Sequence of chain 1.D:
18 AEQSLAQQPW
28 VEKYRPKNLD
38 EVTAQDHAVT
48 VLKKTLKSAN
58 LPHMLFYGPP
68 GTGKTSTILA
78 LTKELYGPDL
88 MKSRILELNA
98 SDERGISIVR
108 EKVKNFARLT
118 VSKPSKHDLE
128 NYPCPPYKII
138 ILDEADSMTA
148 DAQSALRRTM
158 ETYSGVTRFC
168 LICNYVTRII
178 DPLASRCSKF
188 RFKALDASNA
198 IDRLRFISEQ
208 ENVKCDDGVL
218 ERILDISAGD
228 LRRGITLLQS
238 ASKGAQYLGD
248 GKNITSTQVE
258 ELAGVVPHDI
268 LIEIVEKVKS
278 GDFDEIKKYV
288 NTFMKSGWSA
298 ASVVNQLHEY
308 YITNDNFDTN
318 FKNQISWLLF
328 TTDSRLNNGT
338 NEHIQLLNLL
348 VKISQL

Binding-site contacts:
Ligand atom S1G contacts residue PRO180 of chain 1.E at 3.6 Å.
Ligand atom O3G contacts residue PRO67 of chain 1.D at 3.5 Å.
Ligand atom O3G contacts residue ASN171 of chain 1.D at 2.7 Å (h-bond).
Ligand atom O2G contacts residue MG1 of chain 1.Q at 2.2 Å.
Ligand atom PG contacts residue ARG155 of chain 1.E at 3.4 Å.
Ligand atom O2' contacts residue VAL28 of chain 1.D at 3.2 Å (h-bond).
Ligand atom N6 contacts residue VAL39 of chain 1.D at 3.3 Å.
Ligand atom O2B contacts residue MG1 of chain 1.Q at 2.5 Å.
Ligand atom N1 contacts residue THR40 of chain 1.D at 3.5 Å.
Ligand atom O1B contacts residue GLY70 of chain 1.D at 3.3 Å (h-bond).
Ligand atom O2' contacts residue ILE232 of chain 1.D at 3.6 Å.
Ligand atom PA contacts residue ARG229 of chain 1.D at 3.3 Å.
Ligand atom O2G contacts residue ARG184 of chain 1.E at 3.6 Å.
Ligand atom O1B contacts residue THR69 of chain 1.D at 3.5 Å (h-bond).
Ligand atom O3' contacts residue ARG32 of chain 1.D at 3.1 Å.
Ligand atom N6 contacts residue THR69 of chain 1.D at 3.2 Å (h-bond).
Ligand atom O3G contacts residue LYS71 of chain 1.D at 2.8 Å (salt-bridge).
Ligand atom O2G contacts residue ARG155 of chain 1.E at 2.7 Å (salt-bridge).
Ligand atom N7 contacts residue THR69 of chain 1.D at 3.1 Å.
Ligand atom O3A contacts residue ARG229 of chain 1.D at 3.3 Å (salt-bridge).
Ligand atom O1A contacts residue GLY70 of chain 1.D at 3.6 Å.
Ligand atom O2' contacts residue TYR31 of chain 1.D at 3.4 Å (h-bond).
Ligand atom O3A contacts residue GLY70 of chain 1.D at 3.4 Å (h-bond).
Ligand atom O3A contacts residue GLY68 of chain 1.D at 3.5 Å.
Ligand atom O3B contacts residue GLY68 of chain 1.D at 2.9 Å (h-bond).
Ligand atom O1A contacts residue SER73 of chain 1.D at 2.9 Å (h-bond).
Ligand atom O2B contacts residue THR72 of chain 1.D at 3.4 Å (h-bond).
Ligand atom N6 contacts residue THR40 of chain 1.D at 3.6 Å.
Ligand atom C5' contacts residue ARG229 of chain 1.D at 3.3 Å.
Ligand atom N3 contacts residue LEU228 of chain 1.D at 3.5 Å.
Ligand atom S1G contacts residue ARG155 of chain 1.E at 3.3 Å (salt-bridge).
Ligand atom O2A contacts residue GLU159 of chain 1.E at 3.4 Å (salt-bridge).
Ligand atom O3' contacts residue VAL28 of chain 1.D at 2.7 Å (h-bond).
Ligand atom O1B contacts residue LYS71 of chain 1.D at 2.8 Å (salt-bridge).
Ligand atom S1G contacts residue ARG184 of chain 1.E at 3.1 Å (salt-bridge).
Ligand atom O3B contacts residue ARG229 of chain 1.D at 3.4 Å (salt-bridge).
Ligand atom N7 contacts residue GLY70 of chain 1.D at 3.1 Å (h-bond).
Ligand atom O1A contacts residue ARG32 of chain 1.D at 3.5 Å (salt-bridge).
Ligand atom O2A contacts residue ARG229 of chain 1.D at 2.5 Å (salt-bridge).
Ligand atom PG contacts residue MG1 of chain 1.Q at 3.6 Å.

Sequence of chain 1.E:
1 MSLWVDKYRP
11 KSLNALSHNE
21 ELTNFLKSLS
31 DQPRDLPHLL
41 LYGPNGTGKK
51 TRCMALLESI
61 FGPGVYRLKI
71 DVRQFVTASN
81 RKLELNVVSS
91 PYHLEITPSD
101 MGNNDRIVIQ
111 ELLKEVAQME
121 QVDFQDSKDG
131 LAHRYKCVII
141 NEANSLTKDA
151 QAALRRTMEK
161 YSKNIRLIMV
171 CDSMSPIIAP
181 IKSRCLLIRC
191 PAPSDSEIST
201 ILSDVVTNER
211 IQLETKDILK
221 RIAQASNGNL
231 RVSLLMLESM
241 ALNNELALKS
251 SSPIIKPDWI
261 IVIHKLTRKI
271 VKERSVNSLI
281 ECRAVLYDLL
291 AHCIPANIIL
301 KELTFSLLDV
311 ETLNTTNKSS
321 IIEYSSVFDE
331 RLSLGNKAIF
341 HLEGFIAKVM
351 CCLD

This small molecule binds to this protein.
Small molecule (SMILES): Nc1ncnc2c1ncn2[C@@H]1O[C@H](COP(=O)(O)OP(=O)(O)OP(O)(O)=S)[C@@H](O)[C@H]1O